This small molecule binds to this protein.
Small molecule (SMILES): CC(=O)N[C@H]1[C@H](O[C@H]2[C@H](O[C@@H]3O[C@@H](C)[C@@H](O)[C@@H](O)[C@@H]3O)[C@@H](NC(C)=O)CO[C@@H]2CO[C@@H]2O[C@@H](C)[C@@H](O)[C@@H](O)[C@@H]2O)O[C@H](CO)[C@@H](O)[C@@H]1O

Sequence of chain 3.C:
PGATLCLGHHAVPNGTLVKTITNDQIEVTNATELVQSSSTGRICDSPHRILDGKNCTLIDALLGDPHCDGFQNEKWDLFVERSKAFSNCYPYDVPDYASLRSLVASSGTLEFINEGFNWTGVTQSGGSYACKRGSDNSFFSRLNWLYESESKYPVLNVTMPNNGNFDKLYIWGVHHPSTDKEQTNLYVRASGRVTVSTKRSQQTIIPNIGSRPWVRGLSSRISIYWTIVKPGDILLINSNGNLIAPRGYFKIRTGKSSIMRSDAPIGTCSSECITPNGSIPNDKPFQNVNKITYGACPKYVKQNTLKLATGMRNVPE

Binding-site contacts:
Ligand atom C8 contacts residue THR18 of chain 3.C at 3.0 Å.
Ligand atom C7 contacts residue THR18 of chain 3.C at 4.4 Å.
Ligand atom O2 contacts residue ASN32 of chain 3.C at 3.4 Å (h-bond).
Ligand atom C6 contacts residue NAG1 of chain 3.M at 3.5 Å.
Ligand atom C3 contacts residue ASN16 of chain 3.C at 3.8 Å.
Ligand atom O2 contacts residue ALA33 of chain 3.C at 4.5 Å.
Ligand atom C7 contacts residue ASN16 of chain 3.C at 3.2 Å.
Ligand atom N2 contacts residue THR31 of chain 3.C at 4.5 Å.
Ligand atom O4 contacts residue NAG1 of chain 3.M at 3.2 Å.
Ligand atom N2 contacts residue ASN32 of chain 3.C at 4.4 Å.
Ligand atom C5 contacts residue NAG1 of chain 3.M at 3.7 Å.
Ligand atom C1 contacts residue NAG1 of chain 3.M at 3.6 Å.
Ligand atom C3 contacts residue NAG1 of chain 3.M at 4.4 Å.
Ligand atom C2 contacts residue NAG1 of chain 3.M at 4.2 Å.
Ligand atom C8 contacts residue ASN16 of chain 3.C at 3.2 Å.
Ligand atom C1 contacts residue ASN32 of chain 3.C at 3.7 Å.
Ligand atom O7 contacts residue ASN16 of chain 3.C at 3.0 Å (h-bond).
Ligand atom O7 contacts residue NAG1 of chain 3.M at 4.4 Å.
Ligand atom O5 contacts residue ASN32 of chain 3.C at 4.3 Å.
Ligand atom C4 contacts residue ASN16 of chain 3.C at 4.1 Å.
Ligand atom C2 contacts residue ASN16 of chain 3.C at 2.4 Å.
Ligand atom N2 contacts residue ASN16 of chain 3.C at 2.9 Å (h-bond).
Ligand atom C8 contacts residue ASN32 of chain 3.C at 4.0 Å.
Ligand atom C1 contacts residue ASN16 of chain 3.C at 1.4 Å.
Ligand atom C8 contacts residue GLY17 of chain 3.C at 4.4 Å.
Ligand atom O5 contacts residue ASN16 of chain 3.C at 2.3 Å (h-bond).
Ligand atom C4 contacts residue NAG1 of chain 3.M at 4.3 Å.
Ligand atom C2 contacts residue ASN32 of chain 3.C at 3.3 Å.
Ligand atom O5 contacts residue NAG1 of chain 3.M at 2.8 Å (h-bond).
Ligand atom C5 contacts residue ASN16 of chain 3.C at 3.6 Å.
Ligand atom C8 contacts residue THR31 of chain 3.C at 3.6 Å.